This small molecule binds to this protein.
Small molecule (SMILES): NCCCCCC(N)=O

Binding-site contacts:
Ligand atom C4 contacts residue GLY354 of chain 1.A at 3.9 Å.
Ligand atom N1 contacts residue SER353 of chain 1.A at 3.9 Å.
Ligand atom C2 contacts residue TRP84 of chain 1.A at 4.1 Å (hydrophobic).
Ligand atom C2 contacts residue ASP213 of chain 1.A at 3.9 Å.
Ligand atom C7 contacts residue ASP219 of chain 1.A at 3.5 Å.
Ligand atom C6 contacts residue THR214 of chain 1.A at 4.0 Å.
Ligand atom N9 contacts residue ASP219 of chain 1.A at 2.7 Å (salt-bridge).
Ligand atom C7 contacts residue ASP87 of chain 1.A at 3.7 Å.
Ligand atom N9 contacts residue ARG86 of chain 1.A at 3.9 Å.
Ligand atom C4 contacts residue TRP84 of chain 1.A at 3.9 Å (hydrophobic).
Ligand atom O8 contacts residue THR214 of chain 1.A at 4.0 Å.
Ligand atom C6 contacts residue CYS359 of chain 1.A at 3.1 Å (hydrophobic).
Ligand atom N9 contacts residue ASP87 of chain 1.A at 3.6 Å.
Ligand atom C7 contacts residue CYS359 of chain 1.A at 2.6 Å (hydrophobic).
Ligand atom C5 contacts residue THR214 of chain 1.A at 3.7 Å.
Ligand atom C4 contacts residue ASP87 of chain 1.A at 3.7 Å.
Ligand atom C5 contacts residue ASP87 of chain 1.A at 3.8 Å.
Ligand atom C6 contacts residue ASP87 of chain 1.A at 2.8 Å.
Ligand atom C3 contacts residue ASP213 of chain 1.A at 4.1 Å.
Ligand atom O8 contacts residue HIS217 of chain 1.A at 3.0 Å (h-bond).
Ligand atom O8 contacts residue CYS359 of chain 1.A at 3.1 Å (h-bond).
Ligand atom C3 contacts residue TRP118 of chain 1.A at 4.1 Å (hydrophobic).
Ligand atom N1 contacts residue TRP118 of chain 1.A at 4.2 Å.
Ligand atom C4 contacts residue THR214 of chain 1.A at 4.0 Å.
Ligand atom C7 contacts residue HIS217 of chain 1.A at 3.1 Å.
Ligand atom N1 contacts residue TYR126 of chain 1.A at 4.2 Å.
Ligand atom N9 contacts residue HIS217 of chain 1.A at 3.6 Å (h-bond).
Ligand atom C4 contacts residue TRP118 of chain 1.A at 3.6 Å (hydrophobic).
Ligand atom N1 contacts residue TRP84 of chain 1.A at 4.2 Å.
Ligand atom C6 contacts residue HIS217 of chain 1.A at 3.8 Å.
Ligand atom N9 contacts residue CYS359 of chain 1.A at 2.7 Å (h-bond).
Ligand atom C3 contacts residue TRP84 of chain 1.A at 3.9 Å (hydrophobic).
Ligand atom C5 contacts residue CYS359 of chain 1.A at 3.5 Å (hydrophobic).
Ligand atom N1 contacts residue ASP213 of chain 1.A at 3.1 Å (salt-bridge).
Ligand atom C2 contacts residue TRP118 of chain 1.A at 3.4 Å (hydrophobic).
Ligand atom N1 contacts residue CYS125 of chain 1.A at 3.8 Å.
Ligand atom O8 contacts residue ASP219 of chain 1.A at 2.8 Å (salt-bridge).
Ligand atom C5 contacts residue GLY354 of chain 1.A at 3.4 Å.
Ligand atom C3 contacts residue GLY354 of chain 1.A at 3.4 Å.
Ligand atom N9 contacts residue GLY157 of chain 1.A at 3.7 Å.

Sequence of chain 1.A:
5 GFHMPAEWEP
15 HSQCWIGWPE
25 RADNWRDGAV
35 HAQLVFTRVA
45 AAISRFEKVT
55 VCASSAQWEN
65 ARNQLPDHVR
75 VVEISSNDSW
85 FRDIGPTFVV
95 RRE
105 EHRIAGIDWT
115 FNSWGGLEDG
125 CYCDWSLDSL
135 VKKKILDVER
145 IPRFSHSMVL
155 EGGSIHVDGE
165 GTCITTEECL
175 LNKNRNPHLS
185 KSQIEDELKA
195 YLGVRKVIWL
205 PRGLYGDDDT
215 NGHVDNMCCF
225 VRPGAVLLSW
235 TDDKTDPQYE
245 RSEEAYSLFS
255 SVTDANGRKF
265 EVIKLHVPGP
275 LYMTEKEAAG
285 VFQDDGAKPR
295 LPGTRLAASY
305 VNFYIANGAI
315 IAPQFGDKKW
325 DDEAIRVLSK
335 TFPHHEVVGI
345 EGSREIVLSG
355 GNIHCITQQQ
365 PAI